Sequence of chain 1.C:
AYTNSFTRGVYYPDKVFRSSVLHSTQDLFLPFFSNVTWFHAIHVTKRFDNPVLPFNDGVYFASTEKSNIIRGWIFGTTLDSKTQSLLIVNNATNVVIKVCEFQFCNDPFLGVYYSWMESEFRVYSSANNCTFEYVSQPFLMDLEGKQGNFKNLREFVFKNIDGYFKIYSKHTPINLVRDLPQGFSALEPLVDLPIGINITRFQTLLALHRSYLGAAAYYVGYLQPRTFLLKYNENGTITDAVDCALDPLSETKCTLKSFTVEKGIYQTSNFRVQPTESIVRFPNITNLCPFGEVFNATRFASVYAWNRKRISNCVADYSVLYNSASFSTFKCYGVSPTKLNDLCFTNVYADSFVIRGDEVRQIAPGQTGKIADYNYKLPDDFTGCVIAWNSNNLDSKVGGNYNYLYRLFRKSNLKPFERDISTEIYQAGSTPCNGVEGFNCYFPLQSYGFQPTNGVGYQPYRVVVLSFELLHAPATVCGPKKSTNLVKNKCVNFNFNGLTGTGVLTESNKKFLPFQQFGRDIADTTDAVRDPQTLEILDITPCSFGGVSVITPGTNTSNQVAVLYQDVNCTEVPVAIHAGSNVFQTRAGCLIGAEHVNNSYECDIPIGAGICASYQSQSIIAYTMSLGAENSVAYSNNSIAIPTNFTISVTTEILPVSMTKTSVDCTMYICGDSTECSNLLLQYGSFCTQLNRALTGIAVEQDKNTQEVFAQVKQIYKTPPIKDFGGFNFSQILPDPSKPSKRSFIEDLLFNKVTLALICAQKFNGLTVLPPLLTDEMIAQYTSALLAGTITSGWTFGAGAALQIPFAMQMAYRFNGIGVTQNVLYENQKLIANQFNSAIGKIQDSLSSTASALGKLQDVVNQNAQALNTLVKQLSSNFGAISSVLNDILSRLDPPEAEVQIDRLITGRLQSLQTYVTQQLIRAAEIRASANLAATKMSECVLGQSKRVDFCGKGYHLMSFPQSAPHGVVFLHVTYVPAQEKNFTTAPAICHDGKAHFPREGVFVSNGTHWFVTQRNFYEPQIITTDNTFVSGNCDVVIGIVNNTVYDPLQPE

The small molecule below binds the protein below.
Small molecule (SMILES): CC(=O)N[C@@H]1[C@@H](O)[C@H](O)[C@@H](CO)O[C@H]1O

Binding-site contacts:
Ligand atom C3 contacts residue ASN657 of chain 1.C at 3.8 Å.
Ligand atom C2 contacts residue ASN657 of chain 1.C at 2.5 Å.
Ligand atom C5 contacts residue ASN657 of chain 1.C at 3.7 Å.
Ligand atom C7 contacts residue ASN657 of chain 1.C at 3.8 Å.
Ligand atom C1 contacts residue ASN657 of chain 1.C at 1.4 Å.
Ligand atom O7 contacts residue ASN657 of chain 1.C at 4.3 Å.
Ligand atom N2 contacts residue ASN657 of chain 1.C at 2.9 Å (h-bond).
Ligand atom C4 contacts residue ASN657 of chain 1.C at 4.2 Å.
Ligand atom O5 contacts residue ASN657 of chain 1.C at 2.4 Å (h-bond).